The small molecule below binds the protein below.
Small molecule (SMILES): CC[C@H](C)[C@H](NC(=O)[C@H](COP(=O)(O)O)NC(=O)CNC(=O)[C@H](C)N)C(=O)N1CCC[C@H]1C(=O)NCC(=O)N[C@@H](CCCN=C(N)N)C(=O)N[C@@H](CCCN=C(N)N)C(=O)N[C@@H](CO)C(=O)O

Sequence of chain 2.A:
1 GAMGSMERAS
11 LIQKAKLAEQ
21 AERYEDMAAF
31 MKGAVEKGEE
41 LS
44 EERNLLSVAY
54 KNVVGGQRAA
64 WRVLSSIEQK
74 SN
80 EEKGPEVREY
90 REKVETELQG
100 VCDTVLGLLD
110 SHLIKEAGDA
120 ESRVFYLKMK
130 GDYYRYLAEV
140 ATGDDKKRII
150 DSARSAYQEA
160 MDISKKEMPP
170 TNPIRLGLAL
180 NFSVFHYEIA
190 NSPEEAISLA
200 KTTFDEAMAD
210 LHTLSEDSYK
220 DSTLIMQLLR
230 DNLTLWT

Binding-site contacts:
Ligand atom O3P contacts residue TYR135 of chain 2.A at 2.6 Å (h-bond).
Ligand atom CB contacts residue PEG1 of chain 2.G at 3.5 Å.
Ligand atom C contacts residue CA1 of chain 2.E at 3.4 Å.
Ligand atom NH1 contacts residue GLU19 of chain 2.A at 2.8 Å (salt-bridge).
Ligand atom N contacts residue ASN180 of chain 2.A at 2.9 Å (h-bond).
Ligand atom NE contacts residue GLU19 of chain 2.A at 2.8 Å (salt-bridge).
Ligand atom NE contacts residue ASP220 of chain 2.A at 2.7 Å (salt-bridge).
Ligand atom O contacts residue TW81 of chain 2.C at 3.2 Å.
Ligand atom N contacts residue PEG1 of chain 2.G at 2.9 Å (h-bond).
Ligand atom O contacts residue TW81 of chain 2.C at 3.1 Å (h-bond).
Ligand atom C contacts residue ASN180 of chain 2.A at 3.5 Å.
Ligand atom N contacts residue LEU179 of chain 2.A at 3.5 Å.
Ligand atom CG contacts residue GLU19 of chain 2.A at 3.6 Å.
Ligand atom CD contacts residue ASP220 of chain 2.A at 3.5 Å.
Ligand atom CB contacts residue PEG1 of chain 2.G at 3.2 Å.
Ligand atom NH2 contacts residue PEG1 of chain 2.G at 2.7 Å (h-bond).
Ligand atom O3P contacts residue ARG134 of chain 2.A at 2.9 Å (salt-bridge).
Ligand atom CA contacts residue ASN231 of chain 2.A at 3.3 Å.
Ligand atom CB contacts residue TRP235 of chain 2.A at 3.4 Å (hydrophobic).
Ligand atom O1P contacts residue ARG61 of chain 2.A at 2.9 Å (salt-bridge).
Ligand atom O contacts residue VAL51 of chain 2.A at 3.1 Å.
Ligand atom CB contacts residue ASN231 of chain 2.A at 3.4 Å.
Ligand atom N contacts residue PEG1 of chain 2.G at 3.2 Å (h-bond).
Ligand atom CB contacts residue ASN180 of chain 2.A at 3.2 Å.
Ligand atom O contacts residue CA1 of chain 2.E at 2.4 Å.
Ligand atom NH2 contacts residue ASP220 of chain 2.A at 3.0 Å (salt-bridge).
Ligand atom N contacts residue LEU234 of chain 2.A at 3.4 Å.
Ligand atom CD contacts residue PEG1 of chain 2.G at 3.3 Å.
Ligand atom O2P contacts residue ARG134 of chain 2.A at 2.8 Å (salt-bridge).
Ligand atom O contacts residue LEU223 of chain 2.A at 3.5 Å.
Ligand atom C contacts residue VAL51 of chain 2.A at 3.6 Å (hydrophobic).
Ligand atom OG contacts residue PEG1 of chain 2.G at 2.6 Å (h-bond).
Ligand atom N contacts residue CA1 of chain 2.E at 3.6 Å.
Ligand atom CA contacts residue ASN180 of chain 2.A at 3.4 Å.
Ligand atom NH1 contacts residue PEG1 of chain 2.G at 2.9 Å.
Ligand atom O2P contacts residue ARG61 of chain 2.A at 3.0 Å (salt-bridge).
Ligand atom N contacts residue ASN231 of chain 2.A at 2.9 Å (h-bond).
Ligand atom CG contacts residue PEG1 of chain 2.G at 3.5 Å.
Ligand atom O contacts residue ASN231 of chain 2.A at 3.0 Å (h-bond).
Ligand atom NH1 contacts residue LEU48 of chain 2.A at 3.4 Å.